The small molecule below binds the protein below.
Small molecule (SMILES): O=C1C=C/C(=C(/c2ccc(O)c(Cl)c2)c2ccccc2S(=O)(=O)O)C=C1Cl

Sequence of chain 1.C:
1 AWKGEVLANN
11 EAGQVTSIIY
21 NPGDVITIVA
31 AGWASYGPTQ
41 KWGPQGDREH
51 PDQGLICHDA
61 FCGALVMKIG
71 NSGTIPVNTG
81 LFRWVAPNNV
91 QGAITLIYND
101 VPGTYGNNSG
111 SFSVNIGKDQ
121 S

Binding-site contacts:
Ligand atom O1 contacts residue HIS50 of chain 1.C at 4.3 Å.
Ligand atom CAP contacts residue TYR36 of chain 1.C at 4.4 Å (hydrophobic).
Ligand atom CAR contacts residue GAL1 of chain 1.U at 4.0 Å.
Ligand atom CAR contacts residue GLN53 of chain 1.C at 3.5 Å.
Ligand atom SBA contacts residue PRO51 of chain 1.C at 4.4 Å.
Ligand atom O1 contacts residue PRO38 of chain 1.C at 4.5 Å.
Ligand atom O1 contacts residue GAL1 of chain 1.U at 1.4 Å.
Ligand atom CAQ contacts residue GAL1 of chain 1.U at 2.6 Å.
Ligand atom O1 contacts residue TYR36 of chain 1.C at 3.8 Å.
Ligand atom OBL contacts residue GLN53 of chain 1.C at 4.4 Å.
Ligand atom CLA contacts residue PRO38 of chain 1.C at 3.9 Å.
Ligand atom OBJ contacts residue HIS50 of chain 1.C at 2.9 Å.
Ligand atom CAQ contacts residue HIS50 of chain 1.C at 3.3 Å.
Ligand atom OBJ contacts residue PRO51 of chain 1.C at 4.4 Å.
Ligand atom CAO contacts residue HIS50 of chain 1.C at 4.5 Å.
Ligand atom SBA contacts residue HIS50 of chain 1.C at 3.9 Å.
Ligand atom CAR contacts residue HIS50 of chain 1.C at 3.6 Å.
Ligand atom CAM contacts residue HIS50 of chain 1.C at 4.3 Å.
Ligand atom OBK contacts residue PRO51 of chain 1.C at 4.2 Å.
Ligand atom CAQ contacts residue GLN53 of chain 1.C at 4.0 Å.
Ligand atom CAO contacts residue GAL1 of chain 1.U at 3.5 Å.
Ligand atom CAP contacts residue HIS50 of chain 1.C at 3.8 Å.
Ligand atom CLA contacts residue GAL1 of chain 1.U at 4.2 Å.
Ligand atom OBL contacts residue PRO51 of chain 1.C at 3.8 Å.
Ligand atom OBL contacts residue HIS50 of chain 1.C at 4.2 Å.
Ligand atom CAP contacts residue GAL1 of chain 1.U at 2.3 Å.
Ligand atom OBK contacts residue HIS50 of chain 1.C at 4.1 Å.